A small-molecule ligand and the protein it binds are described below.
Small molecule (SMILES): N[C@@H](CCC(=O)O)C(=O)O

Sequence of chain 2.A:
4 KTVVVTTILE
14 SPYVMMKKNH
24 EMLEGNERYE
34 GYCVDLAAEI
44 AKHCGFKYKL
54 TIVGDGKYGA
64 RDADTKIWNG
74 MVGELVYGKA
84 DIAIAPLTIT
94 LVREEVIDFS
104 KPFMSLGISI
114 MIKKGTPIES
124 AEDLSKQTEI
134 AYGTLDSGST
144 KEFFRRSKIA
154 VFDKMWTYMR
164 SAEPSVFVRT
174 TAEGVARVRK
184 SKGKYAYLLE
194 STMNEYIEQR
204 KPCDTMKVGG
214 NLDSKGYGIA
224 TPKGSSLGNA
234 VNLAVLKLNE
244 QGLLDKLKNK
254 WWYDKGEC

Binding-site contacts:
Ligand atom CD contacts residue LEU138 of chain 2.A at 3.9 Å (hydrophobic).
Ligand atom OE2 contacts residue THR143 of chain 2.A at 3.2 Å (h-bond).
Ligand atom CB contacts residue TYR61 of chain 2.A at 3.6 Å (hydrophobic).
Ligand atom CA contacts residue GLU193 of chain 2.A at 3.4 Å.
Ligand atom OE2 contacts residue LEU138 of chain 2.A at 4.2 Å.
Ligand atom N contacts residue TYR61 of chain 2.A at 3.8 Å.
Ligand atom N contacts residue PRO89 of chain 2.A at 2.7 Å (h-bond).
Ligand atom OE1 contacts residue GLU193 of chain 2.A at 3.7 Å.
Ligand atom OXT contacts residue THR91 of chain 2.A at 3.0 Å (h-bond).
Ligand atom CG contacts residue LEU138 of chain 2.A at 3.6 Å (hydrophobic).
Ligand atom CA contacts residue PRO89 of chain 2.A at 4.0 Å (hydrophobic).
Ligand atom O contacts residue SER142 of chain 2.A at 2.9 Å (h-bond).
Ligand atom OE2 contacts residue GLY141 of chain 2.A at 3.6 Å.
Ligand atom CD contacts residue THR143 of chain 2.A at 3.4 Å.
Ligand atom CB contacts residue LEU138 of chain 2.A at 3.9 Å (hydrophobic).
Ligand atom OXT contacts residue SER142 of chain 2.A at 4.0 Å.
Ligand atom OXT contacts residue ARG96 of chain 2.A at 2.8 Å (salt-bridge).
Ligand atom N contacts residue SER142 of chain 2.A at 4.1 Å.
Ligand atom C contacts residue PRO89 of chain 2.A at 4.3 Å (hydrophobic).
Ligand atom C contacts residue ARG96 of chain 2.A at 3.5 Å.
Ligand atom N contacts residue GLU193 of chain 2.A at 2.7 Å (salt-bridge).
Ligand atom CB contacts residue GLU193 of chain 2.A at 3.9 Å.
Ligand atom N contacts residue TYR220 of chain 2.A at 3.7 Å.
Ligand atom CA contacts residue TYR61 of chain 2.A at 3.9 Å (hydrophobic).
Ligand atom CG contacts residue GLU193 of chain 2.A at 3.5 Å.
Ligand atom O contacts residue TYR61 of chain 2.A at 3.6 Å.
Ligand atom C contacts residue SER142 of chain 2.A at 3.3 Å.
Ligand atom OXT contacts residue PRO89 of chain 2.A at 3.6 Å.
Ligand atom CD contacts residue GLU193 of chain 2.A at 3.9 Å.
Ligand atom N contacts residue THR91 of chain 2.A at 3.0 Å (h-bond).
Ligand atom CA contacts residue THR91 of chain 2.A at 3.5 Å.
Ligand atom CA contacts residue SER142 of chain 2.A at 3.3 Å.
Ligand atom OXT contacts residue LEU90 of chain 2.A at 3.5 Å.
Ligand atom O contacts residue ARG96 of chain 2.A at 2.9 Å (salt-bridge).
Ligand atom C contacts residue THR91 of chain 2.A at 3.6 Å.
Ligand atom OE2 contacts residue SER142 of chain 2.A at 3.2 Å (h-bond).
Ligand atom OXT contacts residue TYR61 of chain 2.A at 3.4 Å.
Ligand atom OE1 contacts residue THR143 of chain 2.A at 2.7 Å (h-bond).
Ligand atom C contacts residue TYR61 of chain 2.A at 3.6 Å (hydrophobic).
Ligand atom O contacts residue GLY141 of chain 2.A at 3.3 Å.